Sequence of chain 1.E:
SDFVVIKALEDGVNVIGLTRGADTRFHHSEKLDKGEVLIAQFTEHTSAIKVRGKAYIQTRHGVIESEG

A small-molecule ligand and the protein it binds are described below.
Small molecule (SMILES): N[C@@H](Cc1c[nH]c2ccccc12)C(=O)O

Binding-site contacts:
Ligand atom CE2 contacts residue GLN45 of chain 1.E at 3.9 Å.
Ligand atom NE1 contacts residue GLN45 of chain 1.E at 2.8 Å (h-bond).
Ligand atom O contacts residue ARG24 of chain 1.D at 3.4 Å.
Ligand atom OXT contacts residue THR47 of chain 1.E at 2.6 Å (h-bond).
Ligand atom O contacts residue THR23 of chain 1.D at 3.9 Å.
Ligand atom N contacts residue THR23 of chain 1.D at 2.9 Å (h-bond).
Ligand atom CE3 contacts residue HIS32 of chain 1.E at 3.8 Å.
Ligand atom CZ3 contacts residue GLY21 of chain 1.E at 3.6 Å.
Ligand atom O contacts residue GLY25 of chain 1.D at 3.0 Å (h-bond).
Ligand atom CD1 contacts residue THR47 of chain 1.E at 3.7 Å.
Ligand atom CZ2 contacts residue ALA44 of chain 1.E at 4.0 Å (hydrophobic).
Ligand atom N contacts residue THR28 of chain 1.D at 2.8 Å (h-bond).
Ligand atom CH2 contacts residue GLY21 of chain 1.E at 3.5 Å.
Ligand atom N contacts residue GLY25 of chain 1.D at 2.7 Å (h-bond).
Ligand atom CD1 contacts residue GLN45 of chain 1.E at 3.5 Å.
Ligand atom OXT contacts residue GLY25 of chain 1.D at 3.9 Å.
Ligand atom CZ2 contacts residue ILE53 of chain 1.E at 3.8 Å (hydrophobic).
Ligand atom N contacts residue ASP27 of chain 1.D at 3.3 Å (salt-bridge).
Ligand atom C contacts residue SER51 of chain 1.D at 3.5 Å.
Ligand atom C contacts residue THR47 of chain 1.E at 3.4 Å.
Ligand atom O contacts residue THR47 of chain 1.E at 3.6 Å.
Ligand atom OXT contacts residue HIS49 of chain 1.E at 3.9 Å.
Ligand atom C contacts residue GLY25 of chain 1.D at 3.4 Å.
Ligand atom CA contacts residue THR23 of chain 1.D at 3.8 Å.
Ligand atom CB contacts residue THR28 of chain 1.D at 3.7 Å.
Ligand atom CZ2 contacts residue THR50 of chain 1.E at 3.8 Å.
Ligand atom O contacts residue SER51 of chain 1.D at 2.8 Å (h-bond).
Ligand atom CA contacts residue GLY25 of chain 1.D at 3.5 Å.
Ligand atom CB contacts residue THR23 of chain 1.D at 3.7 Å.
Ligand atom CD1 contacts residue SER51 of chain 1.D at 3.5 Å.
Ligand atom CZ3 contacts residue HIS32 of chain 1.E at 3.9 Å.
Ligand atom CD2 contacts residue THR50 of chain 1.E at 4.0 Å.
Ligand atom CA contacts residue SER51 of chain 1.D at 4.0 Å.
Ligand atom C contacts residue THR50 of chain 1.E at 3.9 Å.
Ligand atom OXT contacts residue THR50 of chain 1.E at 2.8 Å (h-bond).
Ligand atom N contacts residue ARG24 of chain 1.D at 4.0 Å.
Ligand atom CG contacts residue SER51 of chain 1.D at 3.8 Å.
Ligand atom CA contacts residue THR28 of chain 1.D at 3.3 Å.
Ligand atom NE1 contacts residue ALA44 of chain 1.E at 3.8 Å.
Ligand atom CB contacts residue SER51 of chain 1.D at 3.4 Å.

Sequence of chain 1.D:
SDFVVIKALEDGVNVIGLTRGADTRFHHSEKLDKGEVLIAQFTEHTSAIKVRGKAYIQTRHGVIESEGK